The small molecule below binds the protein below.
Small molecule (SMILES): CC(=O)N[C@@H]1[C@@H](O)[C@H](O)[C@@H](CO)O[C@H]1O

Sequence of chain 1.B:
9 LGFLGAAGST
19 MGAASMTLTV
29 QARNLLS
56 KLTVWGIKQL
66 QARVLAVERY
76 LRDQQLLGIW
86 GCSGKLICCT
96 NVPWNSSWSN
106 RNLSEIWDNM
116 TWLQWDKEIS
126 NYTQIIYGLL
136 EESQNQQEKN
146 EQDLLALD

Binding-site contacts:
Ligand atom C8 contacts residue SER109 of chain 1.B at 3.6 Å.
Ligand atom N2 contacts residue GLU110 of chain 1.B at 4.1 Å.
Ligand atom C8 contacts residue GLU110 of chain 1.B at 3.5 Å.
Ligand atom N2 contacts residue ASN107 of chain 1.B at 2.9 Å (h-bond).
Ligand atom C3 contacts residue ASN107 of chain 1.B at 3.8 Å.
Ligand atom C5 contacts residue ASN107 of chain 1.B at 3.6 Å.
Ligand atom O5 contacts residue ASN107 of chain 1.B at 2.3 Å (h-bond).
Ligand atom C2 contacts residue ASN107 of chain 1.B at 2.5 Å.
Ligand atom C1 contacts residue ASN107 of chain 1.B at 1.4 Å.
Ligand atom C4 contacts residue ASN107 of chain 1.B at 4.2 Å.
Ligand atom C7 contacts residue ASN107 of chain 1.B at 4.1 Å.